A protein and the small-molecule ligand that binds it are described below.
Small molecule (SMILES): Nc1ccn([C@H]2C[C@H](O[P](=O)(O)OC[C@H]3O[C@@H](n4cnc5c(N)ncnc54)C[C@@H]3O)[C@@H](CO)O2)c(=O)n1

Binding-site contacts:
Ligand atom C2 contacts residue GLY422 of chain 5.A at 3.2 Å.
Ligand atom C2 contacts residue VAL202 of chain 5.A at 4.1 Å (hydrophobic).
Ligand atom C4 contacts residue ASP201 of chain 5.A at 3.5 Å.
Ligand atom C4 contacts residue PRO203 of chain 5.A at 4.1 Å (hydrophobic).
Ligand atom C2' contacts residue PRO203 of chain 5.A at 3.3 Å (hydrophobic).
Ligand atom N3 contacts residue ASP201 of chain 5.A at 4.2 Å.
Ligand atom C5 contacts residue VAL202 of chain 5.A at 3.6 Å (hydrophobic).
Ligand atom N6 contacts residue GLY422 of chain 5.A at 3.3 Å (h-bond).
Ligand atom C1' contacts residue PRO203 of chain 5.A at 4.1 Å (hydrophobic).
Ligand atom N1 contacts residue PRO203 of chain 5.A at 4.2 Å.
Ligand atom C5 contacts residue PRO203 of chain 5.A at 3.8 Å (hydrophobic).
Ligand atom N1 contacts residue PRO203 of chain 5.A at 3.8 Å.
Ligand atom C6 contacts residue SER415 of chain 5.A at 4.1 Å.
Ligand atom C5 contacts residue ARG91 of chain 5.A at 4.2 Å.
Ligand atom OP2 contacts residue ASP409 of chain 1.A at 3.2 Å (salt-bridge).
Ligand atom O3' contacts residue PRO414 of chain 5.A at 4.2 Å.
Ligand atom N7 contacts residue HIS413 of chain 5.A at 4.2 Å.
Ligand atom N4 contacts residue VAL202 of chain 5.A at 2.9 Å (h-bond).
Ligand atom C6 contacts residue GLY422 of chain 5.A at 3.7 Å.
Ligand atom N1 contacts residue GLY422 of chain 5.A at 2.9 Å (h-bond).
Ligand atom C5 contacts residue ASP201 of chain 5.A at 3.3 Å.
Ligand atom N6 contacts residue VAL202 of chain 5.A at 4.2 Å.
Ligand atom N7 contacts residue PRO203 of chain 5.A at 4.1 Å.
Ligand atom N7 contacts residue ASN392 of chain 5.A at 4.2 Å.
Ligand atom C5 contacts residue PRO203 of chain 5.A at 4.0 Å (hydrophobic).
Ligand atom C6 contacts residue VAL202 of chain 5.A at 4.1 Å (hydrophobic).
Ligand atom C2' contacts residue PRO414 of chain 5.A at 3.6 Å (hydrophobic).
Ligand atom N6 contacts residue GLY420 of chain 5.A at 3.7 Å.
Ligand atom N1 contacts residue VAL202 of chain 5.A at 3.5 Å.
Ligand atom C2 contacts residue PRO203 of chain 5.A at 4.0 Å (hydrophobic).
Ligand atom C6 contacts residue PRO203 of chain 5.A at 4.0 Å (hydrophobic).
Ligand atom C8 contacts residue HIS413 of chain 5.A at 3.9 Å.
Ligand atom C6 contacts residue PRO203 of chain 5.A at 4.0 Å (hydrophobic).
Ligand atom C4 contacts residue VAL202 of chain 5.A at 3.7 Å (hydrophobic).
Ligand atom N4 contacts residue ASP201 of chain 5.A at 2.6 Å.
Ligand atom N6 contacts residue PHE421 of chain 5.A at 3.8 Å.
Ligand atom N7 contacts residue SER415 of chain 5.A at 3.9 Å.
Ligand atom N6 contacts residue SER415 of chain 5.A at 3.8 Å.
Ligand atom C2' contacts residue HIS413 of chain 5.A at 3.7 Å.
Ligand atom C4 contacts residue PRO203 of chain 5.A at 4.0 Å (hydrophobic).

Sequence of chain 5.A:
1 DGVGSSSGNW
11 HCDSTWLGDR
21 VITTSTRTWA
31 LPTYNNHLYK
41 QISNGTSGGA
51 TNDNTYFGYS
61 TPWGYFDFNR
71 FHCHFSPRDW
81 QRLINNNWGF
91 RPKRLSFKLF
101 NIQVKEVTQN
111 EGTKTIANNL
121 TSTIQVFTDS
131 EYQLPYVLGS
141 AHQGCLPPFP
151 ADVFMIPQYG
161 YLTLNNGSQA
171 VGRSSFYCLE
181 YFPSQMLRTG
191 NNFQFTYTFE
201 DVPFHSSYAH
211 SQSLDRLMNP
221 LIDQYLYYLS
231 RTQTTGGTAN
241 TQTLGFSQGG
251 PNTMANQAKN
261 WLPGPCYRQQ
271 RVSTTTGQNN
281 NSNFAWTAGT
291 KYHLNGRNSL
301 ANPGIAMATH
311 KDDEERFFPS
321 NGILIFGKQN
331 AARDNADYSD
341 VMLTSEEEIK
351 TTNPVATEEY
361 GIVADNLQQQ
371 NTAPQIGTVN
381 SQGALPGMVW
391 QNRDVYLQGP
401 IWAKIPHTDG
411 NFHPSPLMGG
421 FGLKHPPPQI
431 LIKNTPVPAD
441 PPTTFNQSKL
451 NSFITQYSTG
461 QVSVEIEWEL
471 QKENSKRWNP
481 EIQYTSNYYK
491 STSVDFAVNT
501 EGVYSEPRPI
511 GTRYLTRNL

Sequence of chain 1.A:
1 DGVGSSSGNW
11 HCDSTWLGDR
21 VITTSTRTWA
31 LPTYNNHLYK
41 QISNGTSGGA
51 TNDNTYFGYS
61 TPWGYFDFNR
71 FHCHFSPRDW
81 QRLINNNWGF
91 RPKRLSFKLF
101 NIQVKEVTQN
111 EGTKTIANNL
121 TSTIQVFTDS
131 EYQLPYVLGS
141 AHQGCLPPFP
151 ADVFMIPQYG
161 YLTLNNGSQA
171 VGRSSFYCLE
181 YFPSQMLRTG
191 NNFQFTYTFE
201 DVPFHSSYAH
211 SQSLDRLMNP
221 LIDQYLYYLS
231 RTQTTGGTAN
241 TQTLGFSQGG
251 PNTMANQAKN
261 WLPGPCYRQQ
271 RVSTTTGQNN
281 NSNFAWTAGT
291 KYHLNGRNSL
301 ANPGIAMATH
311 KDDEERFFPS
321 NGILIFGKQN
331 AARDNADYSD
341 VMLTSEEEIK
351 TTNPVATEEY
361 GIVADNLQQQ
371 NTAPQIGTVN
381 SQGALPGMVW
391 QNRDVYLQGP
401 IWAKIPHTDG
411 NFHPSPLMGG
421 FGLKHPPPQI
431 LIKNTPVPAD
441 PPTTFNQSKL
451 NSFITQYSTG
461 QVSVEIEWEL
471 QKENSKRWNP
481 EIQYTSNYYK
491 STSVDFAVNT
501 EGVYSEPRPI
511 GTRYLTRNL